The protein below binds the small molecule below.
Small molecule (SMILES): COc1ccc(/C=C/C(=O)O)cc1O

Binding-site contacts:
Ligand atom C7 contacts residue TRP185 of chain 2.A at 3.8 Å (hydrophobic).
Ligand atom C1 contacts residue MG1 of chain 2.B at 3.0 Å.
Ligand atom O2 contacts residue HIS186 of chain 2.A at 3.4 Å (h-bond).
Ligand atom C8 contacts residue LYS158 of chain 2.A at 3.7 Å.
Ligand atom C8 contacts residue ASP155 of chain 2.A at 3.3 Å.
Ligand atom C9 contacts residue HIS186 of chain 2.A at 3.5 Å.
Ligand atom C3 contacts residue FER1 of chain 2.D at 0.3 Å.
Ligand atom C7 contacts residue MET54 of chain 2.A at 3.8 Å (hydrophobic).
Ligand atom O3 contacts residue ASN182 of chain 2.A at 2.7 Å (h-bond).
Ligand atom O4 contacts residue MG1 of chain 2.B at 2.3 Å.
Ligand atom C10 contacts residue FER1 of chain 2.D at 0.2 Å.
Ligand atom C1 contacts residue MET54 of chain 2.A at 3.5 Å (hydrophobic).
Ligand atom C6 contacts residue FER1 of chain 2.D at 0.1 Å.
Ligand atom C5 contacts residue LYS158 of chain 2.A at 3.4 Å.
Ligand atom O1 contacts residue FER1 of chain 2.D at 0.4 Å (h-bond).
Ligand atom C8 contacts residue FER1 of chain 2.D at 1.2 Å.
Ligand atom C4 contacts residue HIS186 of chain 2.A at 3.3 Å.
Ligand atom C3 contacts residue ASN182 of chain 2.A at 3.8 Å.
Ligand atom C1 contacts residue ASN182 of chain 2.A at 3.1 Å.
Ligand atom C8 contacts residue MG1 of chain 2.B at 2.9 Å.
Ligand atom C8 contacts residue MET54 of chain 2.A at 3.5 Å (hydrophobic).
Ligand atom C8 contacts residue SAH1 of chain 2.C at 3.4 Å.
Ligand atom C9 contacts residue FER1 of chain 2.D at 0.5 Å.
Ligand atom C7 contacts residue FER1 of chain 2.D at 0.1 Å.
Ligand atom O3 contacts residue MG1 of chain 2.B at 2.2 Å.
Ligand atom C2 contacts residue FER1 of chain 2.D at 0.1 Å.
Ligand atom O3 contacts residue FER1 of chain 2.D at 1.4 Å.
Ligand atom C5 contacts residue FER1 of chain 2.D at 0.2 Å.
Ligand atom O3 contacts residue LYS15 of chain 2.A at 2.9 Å (salt-bridge).
Ligand atom O4 contacts residue ASP155 of chain 2.A at 3.1 Å (salt-bridge).
Ligand atom C4 contacts residue FER1 of chain 2.D at 0.4 Å.
Ligand atom C5 contacts residue ASN182 of chain 2.A at 3.4 Å.
Ligand atom O4 contacts residue FER1 of chain 2.D at 0.2 Å (h-bond).
Ligand atom O4 contacts residue ASN182 of chain 2.A at 2.8 Å (h-bond).
Ligand atom C6 contacts residue LYS158 of chain 2.A at 3.6 Å.
Ligand atom C5 contacts residue MG1 of chain 2.B at 3.0 Å.
Ligand atom C1 contacts residue FER1 of chain 2.D at 0.3 Å.
Ligand atom O2 contacts residue FER1 of chain 2.D at 0.7 Å (h-bond).
Ligand atom O3 contacts residue MET54 of chain 2.A at 3.1 Å (h-bond).
Ligand atom O4 contacts residue LYS158 of chain 2.A at 2.7 Å (salt-bridge).

Sequence of chain 2.A:
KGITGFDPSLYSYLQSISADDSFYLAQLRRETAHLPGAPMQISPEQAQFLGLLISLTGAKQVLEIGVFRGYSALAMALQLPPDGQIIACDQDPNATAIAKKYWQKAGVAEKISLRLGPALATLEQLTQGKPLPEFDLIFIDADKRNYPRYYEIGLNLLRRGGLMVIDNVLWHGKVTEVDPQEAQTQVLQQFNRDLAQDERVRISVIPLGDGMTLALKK